Sequence of chain 1.B:
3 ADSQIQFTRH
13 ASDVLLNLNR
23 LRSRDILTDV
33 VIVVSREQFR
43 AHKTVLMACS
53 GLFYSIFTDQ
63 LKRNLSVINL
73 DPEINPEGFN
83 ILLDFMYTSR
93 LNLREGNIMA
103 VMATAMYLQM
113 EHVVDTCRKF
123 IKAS

The small molecule below binds the protein below.
Small molecule (SMILES): C[C@H]1CN(C2COC2)CCN1c1cc(NC(=O)Cn2cc(-c3cc(Cl)c(O)c(C(N)=O)c3)c3c(=O)n(C)c(C(F)(F)F)nc32)c(Cl)cn1

Binding-site contacts:
Ligand atom C21 contacts residue MET49 of chain 1.B at 3.5 Å (hydrophobic).
Ligand atom C20 contacts residue SER52 of chain 1.B at 3.5 Å.
Ligand atom O04 contacts residue MET112 of chain 1.B at 3.6 Å.
Ligand atom O15 contacts residue VAL115 of chain 1.B at 3.0 Å (h-bond).
Ligand atom C08 contacts residue ALA50 of chain 1.B at 3.5 Å (hydrophobic).
Ligand atom F47 contacts residue GLN111 of chain 1.B at 3.2 Å.
Ligand atom C18 contacts residue SER52 of chain 1.B at 3.4 Å.
Ligand atom C05 contacts residue GLN111 of chain 1.B at 3.6 Å.
Ligand atom CL40 contacts residue MET49 of chain 1.B at 3.2 Å.
Ligand atom N16 contacts residue VAL115 of chain 1.B at 3.5 Å.
Ligand atom C18 contacts residue ALA50 of chain 1.B at 3.3 Å (hydrophobic).
Ligand atom CL10 contacts residue HIS12 of chain 1.A at 3.2 Å.
Ligand atom C44 contacts residue GLN111 of chain 1.B at 3.5 Å.
Ligand atom C18 contacts residue CYS51 of chain 1.B at 3.4 Å (hydrophobic).
Ligand atom N19 contacts residue SER52 of chain 1.B at 3.6 Å.
Ligand atom O04 contacts residue GLN111 of chain 1.B at 3.5 Å (h-bond).
Ligand atom O15 contacts residue HIS114 of chain 1.B at 3.0 Å (h-bond).
Ligand atom F46 contacts residue GLY53 of chain 1.B at 3.5 Å.
Ligand atom C42 contacts residue GLY53 of chain 1.B at 3.4 Å.
Ligand atom C38 contacts residue TYR56 of chain 1.B at 3.6 Å (hydrophobic).
Ligand atom CL10 contacts residue ASP15 of chain 1.A at 3.4 Å.
Ligand atom N01 contacts residue GLN111 of chain 1.B at 3.1 Å (h-bond).
Ligand atom C39 contacts residue TYR56 of chain 1.B at 3.5 Å (hydrophobic).
Ligand atom N22 contacts residue MET49 of chain 1.B at 3.0 Å (h-bond).
Ligand atom N16 contacts residue HIS114 of chain 1.B at 3.5 Å.
Ligand atom C02 contacts residue GLN111 of chain 1.B at 3.6 Å.
Ligand atom O04 contacts residue GLU113 of chain 1.B at 2.9 Å (salt-bridge).
Ligand atom O15 contacts residue GLU113 of chain 1.B at 3.5 Å (salt-bridge).
Ligand atom C11 contacts residue HIS12 of chain 1.A at 3.5 Å.
Ligand atom N22 contacts residue TYR56 of chain 1.B at 3.5 Å.
Ligand atom N43 contacts residue GLY53 of chain 1.B at 3.2 Å.
Ligand atom CL40 contacts residue ALA50 of chain 1.B at 3.5 Å.
Ligand atom O15 contacts residue MET112 of chain 1.B at 3.2 Å.
Ligand atom C20 contacts residue MET49 of chain 1.B at 3.2 Å (hydrophobic).
Ligand atom C03 contacts residue GLN111 of chain 1.B at 3.2 Å.
Ligand atom C38 contacts residue ASN19 of chain 1.A at 3.6 Å.
Ligand atom O12 contacts residue HIS12 of chain 1.A at 2.6 Å (h-bond).
Ligand atom N37 contacts residue ARG22 of chain 1.A at 3.4 Å.
Ligand atom C07 contacts residue CYS51 of chain 1.B at 3.5 Å (hydrophobic).
Ligand atom C23 contacts residue TYR56 of chain 1.B at 3.5 Å (hydrophobic).

Sequence of chain 1.A:
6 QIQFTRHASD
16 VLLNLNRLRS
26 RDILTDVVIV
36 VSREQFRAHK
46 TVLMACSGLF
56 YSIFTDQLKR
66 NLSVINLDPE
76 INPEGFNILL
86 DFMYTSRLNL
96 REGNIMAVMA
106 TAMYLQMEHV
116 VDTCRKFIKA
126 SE